The protein below binds the small molecule below.
Small molecule (SMILES): c1cnc2[nH]ccc2c1

Sequence of chain 1.A:
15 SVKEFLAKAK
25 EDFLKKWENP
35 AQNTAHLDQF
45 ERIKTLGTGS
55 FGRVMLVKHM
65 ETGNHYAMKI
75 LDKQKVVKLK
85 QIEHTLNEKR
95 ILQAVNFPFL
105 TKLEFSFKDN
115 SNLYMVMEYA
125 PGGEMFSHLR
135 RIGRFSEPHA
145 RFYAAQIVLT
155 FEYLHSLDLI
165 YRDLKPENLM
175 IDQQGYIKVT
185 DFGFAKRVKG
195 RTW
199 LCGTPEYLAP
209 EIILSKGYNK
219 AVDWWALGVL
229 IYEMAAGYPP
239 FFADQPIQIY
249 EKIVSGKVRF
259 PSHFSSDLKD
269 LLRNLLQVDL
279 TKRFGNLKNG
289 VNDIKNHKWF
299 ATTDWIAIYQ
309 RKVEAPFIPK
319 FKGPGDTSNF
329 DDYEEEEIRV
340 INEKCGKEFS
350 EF

Binding-site contacts:
Ligand atom N7 contacts residue THR184 of chain 1.A at 4.2 Å.
Ligand atom C5 contacts residue MET174 of chain 1.A at 3.8 Å (hydrophobic).
Ligand atom C3 contacts residue THR184 of chain 1.A at 4.3 Å.
Ligand atom N1 contacts residue MET174 of chain 1.A at 4.2 Å.
Ligand atom C6 contacts residue MET174 of chain 1.A at 4.0 Å (hydrophobic).
Ligand atom C3 contacts residue VAL58 of chain 1.A at 4.1 Å (hydrophobic).
Ligand atom N1 contacts residue GLU122 of chain 1.A at 3.9 Å.
Ligand atom N1 contacts residue ALA71 of chain 1.A at 3.8 Å.
Ligand atom C20 contacts residue VAL58 of chain 1.A at 4.3 Å (hydrophobic).
Ligand atom C20 contacts residue MET121 of chain 1.A at 4.0 Å (hydrophobic).
Ligand atom C2 contacts residue GLU122 of chain 1.A at 3.8 Å.
Ligand atom C5 contacts residue PHE328 of chain 1.A at 3.8 Å (hydrophobic).
Ligand atom C2 contacts residue MET174 of chain 1.A at 4.2 Å (hydrophobic).
Ligand atom C4 contacts residue LEU50 of chain 1.A at 4.4 Å (hydrophobic).
Ligand atom C6 contacts residue TYR123 of chain 1.A at 3.7 Å (hydrophobic).
Ligand atom C5 contacts residue LEU50 of chain 1.A at 3.7 Å (hydrophobic).
Ligand atom C8 contacts residue THR105 of chain 1.A at 3.7 Å.
Ligand atom C6 contacts residue LEU50 of chain 1.A at 4.0 Å (hydrophobic).
Ligand atom C4 contacts residue MET174 of chain 1.A at 3.7 Å (hydrophobic).
Ligand atom C20 contacts residue THR184 of chain 1.A at 3.9 Å.
Ligand atom C4 contacts residue ALA71 of chain 1.A at 4.2 Å (hydrophobic).
Ligand atom C3 contacts residue MET174 of chain 1.A at 4.2 Å (hydrophobic).
Ligand atom C6 contacts residue ALA124 of chain 1.A at 3.5 Å (hydrophobic).
Ligand atom N7 contacts residue ALA124 of chain 1.A at 4.4 Å.
Ligand atom C4 contacts residue VAL58 of chain 1.A at 3.8 Å (hydrophobic).
Ligand atom C8 contacts residue THR184 of chain 1.A at 3.8 Å.
Ligand atom N1 contacts residue TYR123 of chain 1.A at 3.8 Å.
Ligand atom C2 contacts residue ALA71 of chain 1.A at 3.3 Å (hydrophobic).
Ligand atom C6 contacts residue ALA71 of chain 1.A at 4.3 Å (hydrophobic).
Ligand atom C8 contacts residue GLU122 of chain 1.A at 3.9 Å.
Ligand atom C3 contacts residue ALA71 of chain 1.A at 3.6 Å (hydrophobic).
Ligand atom C2 contacts residue ALA124 of chain 1.A at 4.0 Å (hydrophobic).
Ligand atom C8 contacts residue MET121 of chain 1.A at 3.7 Å (hydrophobic).
Ligand atom C20 contacts residue ALA71 of chain 1.A at 3.8 Å (hydrophobic).
Ligand atom N1 contacts residue ALA124 of chain 1.A at 3.0 Å (h-bond).
Ligand atom C8 contacts residue ALA71 of chain 1.A at 3.7 Å (hydrophobic).
Ligand atom N7 contacts residue GLU122 of chain 1.A at 2.9 Å (salt-bridge).
Ligand atom N7 contacts residue THR105 of chain 1.A at 4.2 Å.
Ligand atom N7 contacts residue ALA71 of chain 1.A at 3.4 Å.
Ligand atom C6 contacts residue PHE328 of chain 1.A at 3.7 Å (hydrophobic).